The protein below binds the small molecule below.
Small molecule (SMILES): CC[C@H](C)[C@H](NC(=O)[C@H](CCSC)NC(=O)[C@H](Cc1ccccc1)NC(=O)[C@H](Cc1ccccc1)NC(=O)[C@@H]1CCCN1C(=O)[C@@H](N)C(C)C)C(=O)N[C@@H](Cc1ccc(O)cc1)C(=O)N[C@@H](Cc1ccc(O)cc1)C(=O)O

Sequence of chain 1.A:
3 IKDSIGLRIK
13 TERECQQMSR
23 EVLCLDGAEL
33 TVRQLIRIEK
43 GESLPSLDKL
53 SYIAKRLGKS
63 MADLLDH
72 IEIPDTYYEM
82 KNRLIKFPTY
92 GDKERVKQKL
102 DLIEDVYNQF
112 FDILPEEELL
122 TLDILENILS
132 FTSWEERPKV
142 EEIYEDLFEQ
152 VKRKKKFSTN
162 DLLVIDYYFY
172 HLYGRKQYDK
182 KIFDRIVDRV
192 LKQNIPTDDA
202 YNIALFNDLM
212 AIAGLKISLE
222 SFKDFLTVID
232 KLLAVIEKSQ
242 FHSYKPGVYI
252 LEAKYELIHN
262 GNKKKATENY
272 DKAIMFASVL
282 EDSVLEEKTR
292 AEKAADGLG

Binding-site contacts:
Ligand atom CE2 contacts residue LEU164 of chain 1.A at 3.6 Å (hydrophobic).
Ligand atom O contacts residue TYR171 of chain 1.A at 3.1 Å (h-bond).
Ligand atom CG1 contacts residue TYR171 of chain 1.A at 3.4 Å (hydrophobic).
Ligand atom CA contacts residue TYR174 of chain 1.A at 3.6 Å (hydrophobic).
Ligand atom C contacts residue ASN208 of chain 1.A at 3.2 Å.
Ligand atom CE1 contacts residue ILE204 of chain 1.A at 3.6 Å (hydrophobic).
Ligand atom OH contacts residue GLY248 of chain 1.A at 3.2 Å.
Ligand atom OH contacts residue TYR245 of chain 1.A at 3.3 Å (h-bond).
Ligand atom CA contacts residue TYR91 of chain 1.A at 3.7 Å (hydrophobic).
Ligand atom OH contacts residue LEU164 of chain 1.A at 3.3 Å.
Ligand atom N contacts residue TYR174 of chain 1.A at 3.5 Å.
Ligand atom C contacts residue TYR171 of chain 1.A at 3.6 Å (hydrophobic).
Ligand atom O contacts residue ASN208 of chain 1.A at 3.4 Å (h-bond).
Ligand atom CZ contacts residue THR290 of chain 1.A at 3.5 Å.
Ligand atom CZ contacts residue ASN208 of chain 1.A at 3.5 Å.
Ligand atom CA contacts residue ASN208 of chain 1.A at 3.4 Å.
Ligand atom CA contacts residue TYR171 of chain 1.A at 3.2 Å (hydrophobic).
Ligand atom CD contacts residue TYR174 of chain 1.A at 3.4 Å (hydrophobic).
Ligand atom OXT contacts residue LEU85 of chain 1.A at 3.4 Å (h-bond).
Ligand atom N contacts residue ASN208 of chain 1.A at 3.3 Å (h-bond).
Ligand atom CB contacts residue TYR171 of chain 1.A at 3.7 Å (hydrophobic).
Ligand atom O contacts residue MET211 of chain 1.A at 3.4 Å.
Ligand atom O contacts residue THR90 of chain 1.A at 2.6 Å (h-bond).
Ligand atom OXT contacts residue PHE88 of chain 1.A at 3.5 Å (h-bond).
Ligand atom O contacts residue LEU130 of chain 1.A at 3.5 Å.
Ligand atom CB contacts residue ASN208 of chain 1.A at 3.3 Å.
Ligand atom CB contacts residue TYR91 of chain 1.A at 3.3 Å (hydrophobic).
Ligand atom OXT contacts residue LYS100 of chain 1.A at 2.4 Å (salt-bridge).
Ligand atom C contacts residue LYS100 of chain 1.A at 3.5 Å.
Ligand atom O contacts residue TYR91 of chain 1.A at 3.4 Å.
Ligand atom CE2 contacts residue TYR245 of chain 1.A at 3.4 Å (hydrophobic).
Ligand atom CE2 contacts residue LYS289 of chain 1.A at 3.7 Å.
Ligand atom CD2 contacts residue ASN208 of chain 1.A at 3.4 Å.
Ligand atom N contacts residue TYR171 of chain 1.A at 3.6 Å.
Ligand atom CD2 contacts residue TYR245 of chain 1.A at 3.6 Å (hydrophobic).
Ligand atom CE1 contacts residue GLU293 of chain 1.A at 3.5 Å.
Ligand atom OH contacts residue ALA205 of chain 1.A at 3.2 Å.
Ligand atom OXT contacts residue THR90 of chain 1.A at 3.7 Å.
Ligand atom CE2 contacts residue ASN208 of chain 1.A at 3.5 Å.
Ligand atom O contacts residue TYR91 of chain 1.A at 3.2 Å (h-bond).